Binding-site contacts:
Ligand atom O5 contacts residue ASN284 of chain 2.A at 3.6 Å.
Ligand atom C6 contacts residue THR283 of chain 2.A at 4.3 Å.
Ligand atom C1 contacts residue THR283 of chain 2.A at 3.6 Å.
Ligand atom O5 contacts residue ASN281 of chain 2.A at 2.4 Å (h-bond).
Ligand atom C1 contacts residue ASN281 of chain 2.A at 1.4 Å.
Ligand atom C7 contacts residue ASN281 of chain 2.A at 3.7 Å.
Ligand atom C4 contacts residue ASN281 of chain 2.A at 4.1 Å.
Ligand atom C5 contacts residue ASN281 of chain 2.A at 3.6 Å.
Ligand atom C5 contacts residue THR283 of chain 2.A at 3.9 Å.
Ligand atom O7 contacts residue ASN281 of chain 2.A at 4.3 Å.
Ligand atom C2 contacts residue ASN281 of chain 2.A at 2.3 Å.
Ligand atom C3 contacts residue ASN281 of chain 2.A at 3.6 Å.
Ligand atom O5 contacts residue THR283 of chain 2.A at 3.6 Å.
Ligand atom N2 contacts residue ASN281 of chain 2.A at 2.8 Å (h-bond).
Ligand atom C1 contacts residue ASN284 of chain 2.A at 4.3 Å.

A protein and the small-molecule ligand that binds it are described below.
Small molecule (SMILES): CC(=O)N[C@@H]1[C@@H](O)[C@H](O)[C@@H](CO)O[C@H]1O

Sequence of chain 2.A:
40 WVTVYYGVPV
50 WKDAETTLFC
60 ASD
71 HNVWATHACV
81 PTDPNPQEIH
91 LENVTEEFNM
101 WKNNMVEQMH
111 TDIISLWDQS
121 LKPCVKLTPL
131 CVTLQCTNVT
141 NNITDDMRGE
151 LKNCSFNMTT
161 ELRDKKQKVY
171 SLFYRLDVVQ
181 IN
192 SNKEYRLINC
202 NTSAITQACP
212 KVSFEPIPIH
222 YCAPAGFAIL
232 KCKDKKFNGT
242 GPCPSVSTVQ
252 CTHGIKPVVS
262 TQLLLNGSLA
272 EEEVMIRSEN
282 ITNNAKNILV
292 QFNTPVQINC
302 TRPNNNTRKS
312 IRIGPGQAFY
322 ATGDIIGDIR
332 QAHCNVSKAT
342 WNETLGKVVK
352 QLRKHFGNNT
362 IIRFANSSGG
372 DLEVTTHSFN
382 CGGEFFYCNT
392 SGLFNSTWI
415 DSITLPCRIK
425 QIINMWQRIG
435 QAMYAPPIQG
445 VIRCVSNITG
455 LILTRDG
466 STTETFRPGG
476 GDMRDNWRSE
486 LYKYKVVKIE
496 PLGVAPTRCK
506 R